Sequence of chain 3.A:
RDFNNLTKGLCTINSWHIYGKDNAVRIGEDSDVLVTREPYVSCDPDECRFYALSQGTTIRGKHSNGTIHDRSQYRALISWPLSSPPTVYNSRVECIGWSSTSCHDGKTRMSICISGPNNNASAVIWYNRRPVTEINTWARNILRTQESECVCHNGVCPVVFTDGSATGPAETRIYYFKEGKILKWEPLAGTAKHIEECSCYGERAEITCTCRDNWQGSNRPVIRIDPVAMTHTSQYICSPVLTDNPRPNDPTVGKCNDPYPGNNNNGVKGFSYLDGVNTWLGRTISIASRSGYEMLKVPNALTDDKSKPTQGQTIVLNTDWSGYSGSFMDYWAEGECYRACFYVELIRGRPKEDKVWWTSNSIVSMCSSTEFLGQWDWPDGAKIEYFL

The protein below binds the small molecule below.
Small molecule (SMILES): CC(=O)N[C@@H]1[C@@H](O)[C@H](O)[C@@H](CO)O[C@H]1O

Binding-site contacts:
Ligand atom C2 contacts residue TRP357 of chain 3.A at 3.9 Å (hydrophobic).
Ligand atom N2 contacts residue ASN65 of chain 3.A at 3.0 Å (h-bond).
Ligand atom O5 contacts residue TRP357 of chain 3.A at 4.1 Å.
Ligand atom O4 contacts residue TRP357 of chain 3.A at 4.2 Å.
Ligand atom C3 contacts residue ASN65 of chain 3.A at 3.8 Å.
Ligand atom C8 contacts residue TRP357 of chain 3.A at 3.3 Å (hydrophobic).
Ligand atom C1 contacts residue TRP357 of chain 3.A at 3.6 Å (hydrophobic).
Ligand atom C4 contacts residue TRP357 of chain 3.A at 4.2 Å (hydrophobic).
Ligand atom C4 contacts residue ASN65 of chain 3.A at 4.2 Å.
Ligand atom C5 contacts residue TRP357 of chain 3.A at 3.8 Å (hydrophobic).
Ligand atom C7 contacts residue ASN65 of chain 3.A at 3.5 Å.
Ligand atom O3 contacts residue TRP357 of chain 3.A at 3.9 Å.
Ligand atom C3 contacts residue TRP357 of chain 3.A at 3.5 Å (hydrophobic).
Ligand atom C5 contacts residue ASN65 of chain 3.A at 3.7 Å.
Ligand atom C2 contacts residue ASN65 of chain 3.A at 2.5 Å.
Ligand atom O7 contacts residue ASN65 of chain 3.A at 3.5 Å (h-bond).
Ligand atom N2 contacts residue TRP357 of chain 3.A at 3.1 Å (h-bond).
Ligand atom C7 contacts residue TRP357 of chain 3.A at 3.7 Å (hydrophobic).
Ligand atom C1 contacts residue ASN65 of chain 3.A at 1.5 Å.
Ligand atom O5 contacts residue ASN65 of chain 3.A at 2.4 Å (h-bond).